This protein binds this small molecule.
Small molecule (SMILES): CC[C@H](C)[C@H](N)C(=O)N[C@@H](CO)C(=O)N[C@@H](CCC(=O)O)C(=O)N[C@H](C=O)C(C)C

Binding-site contacts:
Ligand atom CA contacts residue ALA2 of chain 58.E at 4.0 Å (hydrophobic).
Ligand atom O contacts residue SER6 of chain 58.E at 4.1 Å.
Ligand atom CA contacts residue VAL4 of chain 58.E at 3.5 Å (hydrophobic).
Ligand atom CB contacts residue VAL4 of chain 58.E at 4.3 Å (hydrophobic).
Ligand atom C contacts residue GLN3 of chain 58.E at 3.9 Å.
Ligand atom O contacts residue VAL4 of chain 58.E at 3.8 Å.
Ligand atom CG2 contacts residue ALA2 of chain 58.E at 4.0 Å (hydrophobic).
Ligand atom CB contacts residue GLN3 of chain 58.E at 4.4 Å.
Ligand atom CG2 contacts residue GLN3 of chain 58.E at 3.4 Å.
Ligand atom O contacts residue GLN3 of chain 58.E at 3.1 Å (h-bond).
Ligand atom CB contacts residue ALA2 of chain 58.E at 3.4 Å (hydrophobic).
Ligand atom C contacts residue ALA2 of chain 58.E at 4.3 Å (hydrophobic).
Ligand atom C contacts residue VAL4 of chain 58.E at 4.0 Å (hydrophobic).
Ligand atom CB contacts residue VAL4 of chain 58.E at 4.5 Å (hydrophobic).
Ligand atom N contacts residue ALA2 of chain 58.E at 3.0 Å (h-bond).
Ligand atom CG1 contacts residue GLN3 of chain 58.E at 4.1 Å.
Ligand atom CA contacts residue ALA2 of chain 58.E at 3.5 Å (hydrophobic).
Ligand atom C contacts residue ALA2 of chain 58.E at 3.7 Å (hydrophobic).
Ligand atom CA contacts residue GLN3 of chain 58.E at 4.2 Å.
Ligand atom CB contacts residue GLN3 of chain 58.E at 3.4 Å.
Ligand atom C contacts residue VAL4 of chain 58.E at 3.6 Å (hydrophobic).
Ligand atom OE1 contacts residue VAL4 of chain 58.E at 3.5 Å.
Ligand atom OG contacts residue GLN3 of chain 58.E at 3.3 Å (h-bond).
Ligand atom CB contacts residue ALA2 of chain 58.E at 4.3 Å (hydrophobic).
Ligand atom O contacts residue VAL4 of chain 58.E at 2.9 Å (h-bond).
Ligand atom N contacts residue VAL4 of chain 58.E at 3.0 Å (h-bond).
Ligand atom CG2 contacts residue SER5 of chain 58.E at 3.7 Å.
Ligand atom O contacts residue ALA2 of chain 58.E at 3.9 Å.
Ligand atom CA contacts residue VAL4 of chain 58.E at 4.0 Å (hydrophobic).
Ligand atom O contacts residue SER5 of chain 58.E at 3.8 Å.
Ligand atom OE2 contacts residue VAL4 of chain 58.E at 3.6 Å.
Ligand atom OE1 contacts residue ASN25 of chain 58.E at 4.4 Å.
Ligand atom C contacts residue VAL4 of chain 58.E at 4.2 Å (hydrophobic).
Ligand atom CG2 contacts residue VAL4 of chain 58.E at 3.8 Å (hydrophobic).
Ligand atom CD contacts residue VAL4 of chain 58.E at 3.8 Å (hydrophobic).

Sequence of chain 58.E:
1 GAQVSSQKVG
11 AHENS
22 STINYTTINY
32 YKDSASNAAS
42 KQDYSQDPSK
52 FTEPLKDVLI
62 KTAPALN